A protein and the small-molecule ligand that binds it are described below.
Small molecule (SMILES): C[C@H](NC(=O)CNC(=O)c1cccc(Cl)c1)c1ccccc1

Sequence of chain 1.E:
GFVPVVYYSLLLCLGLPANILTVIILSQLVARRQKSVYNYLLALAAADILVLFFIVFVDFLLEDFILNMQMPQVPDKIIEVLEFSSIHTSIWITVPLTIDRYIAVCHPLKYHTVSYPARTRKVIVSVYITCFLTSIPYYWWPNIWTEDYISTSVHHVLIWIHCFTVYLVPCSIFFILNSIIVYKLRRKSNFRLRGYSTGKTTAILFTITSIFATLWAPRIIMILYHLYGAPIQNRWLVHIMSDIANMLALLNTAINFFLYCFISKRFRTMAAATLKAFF

Binding-site contacts:
Ligand atom C14 contacts residue ARG456 of chain 1.E at 3.7 Å.
Ligand atom C16 contacts residue ILE292 of chain 1.E at 4.1 Å (hydrophobic).
Ligand atom C11 contacts residue ASP296 of chain 1.E at 4.1 Å.
Ligand atom C12 contacts residue ARG456 of chain 1.E at 3.5 Å.
Ligand atom C11 contacts residue GLU320 of chain 1.E at 3.5 Å.
Ligand atom C6 contacts residue ILE381 of chain 1.E at 4.0 Å (hydrophobic).
Ligand atom N1 contacts residue ILE381 of chain 1.E at 4.0 Å.
Ligand atom C1 contacts residue MET459 of chain 1.E at 4.1 Å (hydrophobic).
Ligand atom C15 contacts residue LEU487 of chain 1.E at 3.5 Å (hydrophobic).
Ligand atom O2 contacts residue TRP378 of chain 1.E at 4.0 Å.
Ligand atom C6 contacts residue MET459 of chain 1.E at 3.8 Å (hydrophobic).
Ligand atom C3 contacts residue TYR386 of chain 1.E at 4.1 Å (hydrophobic).
Ligand atom C2 contacts residue ILE381 of chain 1.E at 3.6 Å (hydrophobic).
Ligand atom C1 contacts residue ILE460 of chain 1.E at 3.7 Å (hydrophobic).
Ligand atom C14 contacts residue ASN483 of chain 1.E at 3.5 Å.
Ligand atom C2 contacts residue ILE460 of chain 1.E at 3.6 Å (hydrophobic).
Ligand atom C7 contacts residue ASN483 of chain 1.E at 4.0 Å.
Ligand atom C16 contacts residue ILE324 of chain 1.E at 3.5 Å (hydrophobic).
Ligand atom C10 contacts residue ARG456 of chain 1.E at 3.9 Å.
Ligand atom C13 contacts residue PHE297 of chain 1.E at 4.0 Å (hydrophobic).
Ligand atom C4 contacts residue ILE381 of chain 1.E at 3.6 Å (hydrophobic).
Ligand atom C16 contacts residue ARG456 of chain 1.E at 3.2 Å.
Ligand atom C13 contacts residue ARG456 of chain 1.E at 3.7 Å.
Ligand atom C16 contacts residue LEU487 of chain 1.E at 3.9 Å (hydrophobic).
Ligand atom C1 contacts residue ILE381 of chain 1.E at 3.9 Å (hydrophobic).
Ligand atom C15 contacts residue ARG456 of chain 1.E at 3.3 Å.
Ligand atom C17 contacts residue ARG456 of chain 1.E at 3.6 Å.
Ligand atom C2 contacts residue HIS463 of chain 1.E at 3.8 Å.
Ligand atom C5 contacts residue ILE381 of chain 1.E at 3.9 Å (hydrophobic).
Ligand atom C3 contacts residue ILE460 of chain 1.E at 3.9 Å (hydrophobic).
Ligand atom CL1 contacts residue TYR386 of chain 1.E at 3.0 Å.
Ligand atom O1 contacts residue ASN483 of chain 1.E at 2.9 Å (h-bond).
Ligand atom O2 contacts residue ARG456 of chain 1.E at 3.5 Å (salt-bridge).
Ligand atom C14 contacts residue PHE297 of chain 1.E at 4.0 Å (hydrophobic).
Ligand atom C6 contacts residue ILE460 of chain 1.E at 4.0 Å (hydrophobic).
Ligand atom C3 contacts residue ILE381 of chain 1.E at 3.5 Å (hydrophobic).
Ligand atom C15 contacts residue ASN483 of chain 1.E at 4.0 Å.
Ligand atom CL1 contacts residue ILE396 of chain 1.E at 3.5 Å.
Ligand atom C13 contacts residue ASN483 of chain 1.E at 3.9 Å.
Ligand atom C17 contacts residue ILE324 of chain 1.E at 3.7 Å (hydrophobic).